The protein below binds the small molecule below.
Small molecule (SMILES): CC(=O)N[C@@H]1[C@@H](O)[C@H](O)[C@@H](CO)O[C@H]1O

Binding-site contacts:
Ligand atom C5 contacts residue ASN415 of chain 1.A at 3.6 Å.
Ligand atom C4 contacts residue ASN415 of chain 1.A at 4.1 Å.
Ligand atom C8 contacts residue ASN415 of chain 1.A at 3.4 Å.
Ligand atom O7 contacts residue ASN415 of chain 1.A at 3.3 Å (h-bond).
Ligand atom O3 contacts residue ASN415 of chain 1.A at 4.4 Å.
Ligand atom C3 contacts residue ASN415 of chain 1.A at 3.7 Å.
Ligand atom N2 contacts residue ASN415 of chain 1.A at 2.7 Å (h-bond).
Ligand atom C2 contacts residue ASN415 of chain 1.A at 2.4 Å.
Ligand atom C7 contacts residue ASN415 of chain 1.A at 2.9 Å.
Ligand atom O5 contacts residue ASN415 of chain 1.A at 2.4 Å (h-bond).
Ligand atom C1 contacts residue ASN415 of chain 1.A at 1.4 Å.

Sequence of chain 1.A:
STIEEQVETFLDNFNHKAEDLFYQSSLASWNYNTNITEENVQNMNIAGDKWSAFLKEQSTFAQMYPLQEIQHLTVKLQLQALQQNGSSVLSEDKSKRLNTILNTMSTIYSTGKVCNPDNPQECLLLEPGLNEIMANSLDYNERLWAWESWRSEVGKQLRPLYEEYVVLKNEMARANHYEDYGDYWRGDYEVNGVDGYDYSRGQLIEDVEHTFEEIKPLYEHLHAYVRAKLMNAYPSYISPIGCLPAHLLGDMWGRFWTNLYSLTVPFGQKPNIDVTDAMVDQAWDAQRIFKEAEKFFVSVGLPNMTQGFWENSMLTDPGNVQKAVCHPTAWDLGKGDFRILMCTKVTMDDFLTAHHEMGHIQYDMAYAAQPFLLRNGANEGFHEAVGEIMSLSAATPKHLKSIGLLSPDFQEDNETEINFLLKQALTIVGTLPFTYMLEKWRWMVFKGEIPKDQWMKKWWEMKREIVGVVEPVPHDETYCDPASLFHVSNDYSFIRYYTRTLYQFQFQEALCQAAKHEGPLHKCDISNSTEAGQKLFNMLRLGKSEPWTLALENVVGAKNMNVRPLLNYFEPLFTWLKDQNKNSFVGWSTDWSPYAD